Binding-site contacts:
Ligand atom C7 contacts residue GLN123 of chain 1.A at 3.7 Å.
Ligand atom S1 contacts residue GLN123 of chain 1.A at 2.5 Å (h-bond).
Ligand atom C2 contacts residue ILE133 of chain 1.A at 4.4 Å (hydrophobic).
Ligand atom C9 contacts residue CYS126 of chain 1.A at 4.3 Å (hydrophobic).
Ligand atom C3 contacts residue CYS126 of chain 1.A at 4.3 Å (hydrophobic).
Ligand atom S1 contacts residue GLY122 of chain 1.A at 4.5 Å.
Ligand atom C9 contacts residue ARG127 of chain 1.A at 4.5 Å.
Ligand atom O1 contacts residue PHE151 of chain 1.A at 4.2 Å.
Ligand atom C4 contacts residue CYS126 of chain 1.A at 3.0 Å (hydrophobic).
Ligand atom S1 contacts residue CYS126 of chain 1.A at 2.0 Å (h-bond).
Ligand atom C4 contacts residue GLN123 of chain 1.A at 4.3 Å.
Ligand atom S1 contacts residue ARG127 of chain 1.A at 3.3 Å (salt-bridge).
Ligand atom C2 contacts residue CYS126 of chain 1.A at 4.0 Å (hydrophobic).
Ligand atom C7 contacts residue ARG127 of chain 1.A at 4.1 Å.

Sequence of chain 1.A:
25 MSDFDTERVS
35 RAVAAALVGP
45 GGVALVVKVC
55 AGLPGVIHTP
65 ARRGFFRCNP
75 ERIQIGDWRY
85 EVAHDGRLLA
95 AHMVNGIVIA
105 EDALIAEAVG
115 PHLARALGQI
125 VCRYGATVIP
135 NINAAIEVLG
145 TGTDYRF

A protein and the small-molecule ligand that binds it are described below.
Small molecule (SMILES): CC1(C)C=C(CSS(C)(=O)=O)C(C)(C)N1[O]